Sequence of chain 1.A:
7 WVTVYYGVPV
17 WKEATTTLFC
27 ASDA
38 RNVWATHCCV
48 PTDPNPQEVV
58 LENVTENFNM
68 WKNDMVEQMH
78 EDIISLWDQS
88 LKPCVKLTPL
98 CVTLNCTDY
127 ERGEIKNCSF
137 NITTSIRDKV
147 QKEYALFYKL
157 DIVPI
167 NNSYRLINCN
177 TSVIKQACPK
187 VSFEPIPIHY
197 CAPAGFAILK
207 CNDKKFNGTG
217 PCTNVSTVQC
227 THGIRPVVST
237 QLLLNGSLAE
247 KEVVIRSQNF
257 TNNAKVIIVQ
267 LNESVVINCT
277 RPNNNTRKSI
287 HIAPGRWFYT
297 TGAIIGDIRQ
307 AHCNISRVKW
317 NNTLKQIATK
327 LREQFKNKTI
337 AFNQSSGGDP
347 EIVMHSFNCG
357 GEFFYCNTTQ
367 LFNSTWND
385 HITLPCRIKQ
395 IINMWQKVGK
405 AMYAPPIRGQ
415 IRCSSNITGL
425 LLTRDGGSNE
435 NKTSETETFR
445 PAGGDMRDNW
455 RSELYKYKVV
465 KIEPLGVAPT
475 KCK

Binding-site contacts:
Ligand atom O7 contacts residue ASN274 of chain 1.A at 4.2 Å.
Ligand atom C5 contacts residue ASN310 of chain 1.A at 3.8 Å.
Ligand atom C8 contacts residue THR387 of chain 1.A at 4.5 Å.
Ligand atom O5 contacts residue ASN310 of chain 1.A at 2.5 Å (h-bond).
Ligand atom C8 contacts residue ASN274 of chain 1.A at 3.8 Å.
Ligand atom C2 contacts residue ASN310 of chain 1.A at 2.5 Å.
Ligand atom O7 contacts residue THR276 of chain 1.A at 4.3 Å.
Ligand atom C7 contacts residue ASN310 of chain 1.A at 3.2 Å.
Ligand atom C4 contacts residue ASN310 of chain 1.A at 4.3 Å.
Ligand atom C8 contacts residue HIS308 of chain 1.A at 3.2 Å.
Ligand atom O7 contacts residue ASN310 of chain 1.A at 3.2 Å (h-bond).
Ligand atom N2 contacts residue ASN310 of chain 1.A at 2.8 Å (h-bond).
Ligand atom C3 contacts residue ASN310 of chain 1.A at 3.8 Å.
Ligand atom C1 contacts residue THR387 of chain 1.A at 4.0 Å.
Ligand atom C8 contacts residue CYS309 of chain 1.A at 4.0 Å (hydrophobic).
Ligand atom C8 contacts residue THR276 of chain 1.A at 3.8 Å.
Ligand atom C1 contacts residue ASN310 of chain 1.A at 1.5 Å.
Ligand atom C8 contacts residue ASN310 of chain 1.A at 4.2 Å.
Ligand atom C7 contacts residue THR276 of chain 1.A at 4.4 Å.
Ligand atom C7 contacts residue ASN274 of chain 1.A at 4.4 Å.
Ligand atom N2 contacts residue THR387 of chain 1.A at 4.3 Å.

The protein below binds the small molecule below.
Small molecule (SMILES): CC(=O)N[C@@H]1[C@@H](O)[C@H](O)[C@@H](CO)O[C@H]1O